Binding-site contacts:
Ligand atom O3 contacts residue GLY203 of chain 1.A at 3.6 Å.
Ligand atom O6 contacts residue PRO654 of chain 2.A at 3.4 Å.
Ligand atom O5 contacts residue TRP651 of chain 2.A at 3.5 Å.
Ligand atom O5 contacts residue ASN58 of chain 2.A at 2.3 Å (h-bond).
Ligand atom C1 contacts residue ASN58 of chain 2.A at 1.4 Å.
Ligand atom O6 contacts residue LYS405 of chain 2.A at 3.1 Å (salt-bridge).
Ligand atom O4 contacts residue TRP651 of chain 2.A at 3.7 Å.
Ligand atom C2 contacts residue ASN58 of chain 2.A at 2.4 Å.
Ligand atom C6 contacts residue LEU649 of chain 2.A at 3.9 Å (hydrophobic).
Ligand atom O5 contacts residue LYS405 of chain 2.A at 4.0 Å.
Ligand atom C2 contacts residue TRP651 of chain 2.A at 3.9 Å (hydrophobic).
Ligand atom C5 contacts residue LYS405 of chain 2.A at 4.0 Å.
Ligand atom O6 contacts residue TYR209 of chain 1.A at 3.7 Å.
Ligand atom O2 contacts residue ALA202 of chain 1.A at 3.6 Å.
Ligand atom C5 contacts residue TRP651 of chain 2.A at 3.8 Å (hydrophobic).
Ligand atom C2 contacts residue LEU649 of chain 2.A at 4.0 Å (hydrophobic).
Ligand atom O5 contacts residue ALA202 of chain 1.A at 3.9 Å.
Ligand atom C3 contacts residue ASN58 of chain 2.A at 3.7 Å.
Ligand atom C4 contacts residue GLY203 of chain 1.A at 3.6 Å.
Ligand atom O5 contacts residue LEU649 of chain 2.A at 3.5 Å.
Ligand atom N2 contacts residue ASN58 of chain 2.A at 2.9 Å (h-bond).
Ligand atom C4 contacts residue LEU649 of chain 2.A at 3.8 Å (hydrophobic).
Ligand atom O3 contacts residue TRP651 of chain 2.A at 3.5 Å.
Ligand atom O6 contacts residue VAL650 of chain 2.A at 4.0 Å.
Ligand atom C4 contacts residue TRP651 of chain 2.A at 3.9 Å (hydrophobic).
Ligand atom C6 contacts residue TRP651 of chain 2.A at 3.8 Å (hydrophobic).
Ligand atom O6 contacts residue TRP651 of chain 2.A at 3.8 Å.
Ligand atom O7 contacts residue ASN58 of chain 2.A at 3.9 Å.
Ligand atom C7 contacts residue ASN58 of chain 2.A at 3.6 Å.
Ligand atom C5 contacts residue ASN58 of chain 2.A at 3.6 Å.
Ligand atom O6 contacts residue TYR665 of chain 2.A at 3.8 Å.
Ligand atom O5 contacts residue TRP651 of chain 2.A at 3.4 Å.
Ligand atom C6 contacts residue TYR209 of chain 1.A at 3.5 Å (hydrophobic).
Ligand atom C6 contacts residue VAL650 of chain 2.A at 3.5 Å (hydrophobic).
Ligand atom C1 contacts residue TRP651 of chain 2.A at 3.8 Å (hydrophobic).
Ligand atom O2 contacts residue GLY203 of chain 1.A at 3.8 Å.
Ligand atom C8 contacts residue ALA202 of chain 1.A at 3.9 Å (hydrophobic).
Ligand atom O4 contacts residue GLY203 of chain 1.A at 4.0 Å.
Ligand atom C6 contacts residue PRO654 of chain 2.A at 3.8 Å (hydrophobic).
Ligand atom O6 contacts residue TRP651 of chain 2.A at 3.9 Å.

Sequence of chain 1.A:
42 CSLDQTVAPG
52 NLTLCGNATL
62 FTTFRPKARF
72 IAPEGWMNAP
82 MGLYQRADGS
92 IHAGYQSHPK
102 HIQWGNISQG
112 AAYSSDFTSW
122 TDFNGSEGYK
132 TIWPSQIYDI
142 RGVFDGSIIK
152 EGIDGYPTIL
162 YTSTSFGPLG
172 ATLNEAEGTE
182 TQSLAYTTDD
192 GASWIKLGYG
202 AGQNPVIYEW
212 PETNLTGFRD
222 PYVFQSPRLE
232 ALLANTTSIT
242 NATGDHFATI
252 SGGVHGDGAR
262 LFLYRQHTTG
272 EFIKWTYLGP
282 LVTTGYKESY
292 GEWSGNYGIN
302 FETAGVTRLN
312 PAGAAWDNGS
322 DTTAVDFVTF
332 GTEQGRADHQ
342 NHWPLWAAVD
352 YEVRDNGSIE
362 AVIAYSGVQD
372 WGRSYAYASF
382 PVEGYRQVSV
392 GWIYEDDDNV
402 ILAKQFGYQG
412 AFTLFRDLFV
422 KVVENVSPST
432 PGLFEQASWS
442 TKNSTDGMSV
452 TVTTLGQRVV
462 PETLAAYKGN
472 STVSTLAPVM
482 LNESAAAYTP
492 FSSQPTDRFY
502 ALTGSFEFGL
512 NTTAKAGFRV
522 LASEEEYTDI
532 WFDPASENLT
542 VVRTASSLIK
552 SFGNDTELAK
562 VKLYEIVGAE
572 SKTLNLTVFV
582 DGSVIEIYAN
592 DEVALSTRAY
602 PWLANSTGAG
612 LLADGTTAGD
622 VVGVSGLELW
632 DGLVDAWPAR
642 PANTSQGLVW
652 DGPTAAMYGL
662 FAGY

Sequence of chain 2.A:
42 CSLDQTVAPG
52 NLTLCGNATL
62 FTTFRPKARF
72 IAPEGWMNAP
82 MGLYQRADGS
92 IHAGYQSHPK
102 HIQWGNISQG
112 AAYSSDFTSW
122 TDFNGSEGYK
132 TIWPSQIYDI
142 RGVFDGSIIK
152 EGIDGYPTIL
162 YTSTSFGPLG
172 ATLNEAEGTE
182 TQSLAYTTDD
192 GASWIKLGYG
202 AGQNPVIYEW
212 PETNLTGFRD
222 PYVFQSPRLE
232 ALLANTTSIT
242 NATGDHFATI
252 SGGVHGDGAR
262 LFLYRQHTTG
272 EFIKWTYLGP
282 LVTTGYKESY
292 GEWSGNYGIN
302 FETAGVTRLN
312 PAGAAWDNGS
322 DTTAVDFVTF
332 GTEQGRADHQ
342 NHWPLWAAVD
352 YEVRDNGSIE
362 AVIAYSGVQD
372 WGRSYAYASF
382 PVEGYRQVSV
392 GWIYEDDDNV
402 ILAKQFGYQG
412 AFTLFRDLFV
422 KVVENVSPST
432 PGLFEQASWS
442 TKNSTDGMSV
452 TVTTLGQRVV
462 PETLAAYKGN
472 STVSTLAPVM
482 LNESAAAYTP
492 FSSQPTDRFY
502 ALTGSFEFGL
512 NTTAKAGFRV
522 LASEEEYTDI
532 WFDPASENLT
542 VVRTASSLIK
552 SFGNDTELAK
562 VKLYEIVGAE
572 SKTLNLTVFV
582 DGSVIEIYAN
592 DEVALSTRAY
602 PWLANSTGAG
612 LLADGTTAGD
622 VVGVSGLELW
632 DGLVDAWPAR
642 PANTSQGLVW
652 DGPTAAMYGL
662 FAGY

The protein below binds the small molecule below.
Small molecule (SMILES): CC(=O)N[C@H]1[C@H](O[C@H]2[C@H](O)[C@@H](NC(C)=O)CO[C@@H]2CO)O[C@H](CO)[C@@H](O[C@@H]2O[C@H](CO[C@H]3O[C@H](CO)[C@@H](O)[C@H](O[C@H]4O[C@H](CO)[C@@H](O)[C@H](O)[C@@H]4O)[C@@H]3O)[C@@H](O)[C@H](O[C@H]3O[C@H](CO)[C@@H](O)[C@H](O)[C@@H]3O)[C@@H]2O)[C@@H]1O